The protein below binds the small molecule below.
Small molecule (SMILES): CC(=O)N[C@@H]1[C@@H](O)[C@H](O)[C@@H](CO)O[C@H]1O

Binding-site contacts:
Ligand atom C7 contacts residue ASN308 of chain 1.E at 4.2 Å.
Ligand atom O6 contacts residue ASN308 of chain 1.E at 4.3 Å.
Ligand atom C2 contacts residue ASN308 of chain 1.E at 2.5 Å.
Ligand atom C1 contacts residue ASN308 of chain 1.E at 1.4 Å.
Ligand atom C3 contacts residue ASN308 of chain 1.E at 3.8 Å.
Ligand atom C2 contacts residue TRP364 of chain 1.E at 4.2 Å (hydrophobic).
Ligand atom O7 contacts residue TRP364 of chain 1.E at 3.6 Å.
Ligand atom C4 contacts residue ASN308 of chain 1.E at 4.3 Å.
Ligand atom C5 contacts residue ASN308 of chain 1.E at 3.7 Å.
Ligand atom N2 contacts residue ASN308 of chain 1.E at 3.0 Å (h-bond).
Ligand atom O3 contacts residue TRP364 of chain 1.E at 4.3 Å.
Ligand atom O5 contacts residue ASN308 of chain 1.E at 2.3 Å (h-bond).

Sequence of chain 1.E:
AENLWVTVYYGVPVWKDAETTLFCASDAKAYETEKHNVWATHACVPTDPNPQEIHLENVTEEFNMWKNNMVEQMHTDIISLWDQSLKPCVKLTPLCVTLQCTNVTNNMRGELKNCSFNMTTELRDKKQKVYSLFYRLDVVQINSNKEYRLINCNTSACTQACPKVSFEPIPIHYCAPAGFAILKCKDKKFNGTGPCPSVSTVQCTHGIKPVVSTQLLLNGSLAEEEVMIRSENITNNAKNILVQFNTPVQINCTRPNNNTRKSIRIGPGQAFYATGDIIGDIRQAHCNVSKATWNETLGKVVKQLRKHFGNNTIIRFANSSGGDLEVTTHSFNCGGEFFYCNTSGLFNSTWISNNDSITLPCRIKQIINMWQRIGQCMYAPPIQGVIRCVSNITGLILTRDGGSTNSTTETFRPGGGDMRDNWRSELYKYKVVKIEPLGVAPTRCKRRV